Sequence of chain 1.F:
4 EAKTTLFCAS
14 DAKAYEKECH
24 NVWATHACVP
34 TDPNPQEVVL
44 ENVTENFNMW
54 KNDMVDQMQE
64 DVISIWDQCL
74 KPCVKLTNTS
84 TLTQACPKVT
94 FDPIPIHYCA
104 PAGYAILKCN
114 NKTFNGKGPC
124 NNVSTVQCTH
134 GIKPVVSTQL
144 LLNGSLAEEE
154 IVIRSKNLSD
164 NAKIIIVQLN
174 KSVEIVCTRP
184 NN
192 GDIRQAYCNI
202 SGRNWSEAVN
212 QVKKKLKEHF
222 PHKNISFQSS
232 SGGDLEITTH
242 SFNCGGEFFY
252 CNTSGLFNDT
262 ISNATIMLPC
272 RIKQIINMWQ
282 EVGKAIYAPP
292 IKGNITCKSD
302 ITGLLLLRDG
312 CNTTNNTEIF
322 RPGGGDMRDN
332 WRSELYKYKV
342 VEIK

This small molecule binds to this protein.
Small molecule (SMILES): CC(=O)N[C@@H]1[C@@H](O)[C@H](O)[C@@H](CO)O[C@H]1O

Binding-site contacts:
Ligand atom C6 contacts residue ASN125 of chain 1.F at 4.5 Å.
Ligand atom C2 contacts residue ASN125 of chain 1.F at 2.5 Å.
Ligand atom C5 contacts residue ASN125 of chain 1.F at 3.7 Å.
Ligand atom C8 contacts residue ASN125 of chain 1.F at 4.3 Å.
Ligand atom O7 contacts residue ASN113 of chain 1.F at 4.0 Å.
Ligand atom C7 contacts residue ASN125 of chain 1.F at 3.1 Å.
Ligand atom O6 contacts residue GLU40 of chain 1.F at 3.5 Å (salt-bridge).
Ligand atom O7 contacts residue ASN125 of chain 1.F at 2.9 Å (h-bond).
Ligand atom N2 contacts residue ASN125 of chain 1.F at 2.9 Å (h-bond).
Ligand atom C1 contacts residue ASN125 of chain 1.F at 1.4 Å.
Ligand atom C1 contacts residue ASN113 of chain 1.F at 3.9 Å.
Ligand atom C6 contacts residue SER127 of chain 1.F at 4.0 Å.
Ligand atom C3 contacts residue ASN125 of chain 1.F at 3.8 Å.
Ligand atom O5 contacts residue ASN125 of chain 1.F at 2.4 Å (h-bond).
Ligand atom O6 contacts residue ASN113 of chain 1.F at 4.1 Å.
Ligand atom O6 contacts residue VAL42 of chain 1.F at 3.9 Å.
Ligand atom C6 contacts residue ASN113 of chain 1.F at 3.2 Å.
Ligand atom O5 contacts residue ASN113 of chain 1.F at 3.0 Å.
Ligand atom C4 contacts residue ASN125 of chain 1.F at 4.2 Å.
Ligand atom O6 contacts residue SER127 of chain 1.F at 4.1 Å.
Ligand atom C6 contacts residue GLU40 of chain 1.F at 3.9 Å.
Ligand atom C5 contacts residue ASN113 of chain 1.F at 4.0 Å.